A small-molecule ligand and the protein it binds are described below.
Small molecule (SMILES): CCC(=O)N(c1ccccc1)C1(C(=O)OC)CCN(CCc2ccccc2)CC1

Sequence of chain 1.B:
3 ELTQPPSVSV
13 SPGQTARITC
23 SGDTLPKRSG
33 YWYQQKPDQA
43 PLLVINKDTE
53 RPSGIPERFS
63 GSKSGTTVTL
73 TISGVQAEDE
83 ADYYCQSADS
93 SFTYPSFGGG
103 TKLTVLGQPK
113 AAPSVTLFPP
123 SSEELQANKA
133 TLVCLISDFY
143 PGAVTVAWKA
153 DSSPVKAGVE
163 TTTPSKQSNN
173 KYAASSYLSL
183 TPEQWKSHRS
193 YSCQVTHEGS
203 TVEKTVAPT

Binding-site contacts:
Ligand atom C20 contacts residue PHE108 of chain 1.D at 4.0 Å (hydrophobic).
Ligand atom C24 contacts residue PHE94 of chain 1.B at 3.2 Å (hydrophobic).
Ligand atom O2 contacts residue PHE94 of chain 1.B at 3.8 Å.
Ligand atom O3 contacts residue VAL101 of chain 1.D at 3.7 Å.
Ligand atom C7 contacts residue ASN59 of chain 1.D at 3.5 Å.
Ligand atom C15 contacts residue GLU51 of chain 1.D at 3.3 Å.
Ligand atom C19 contacts residue GLN88 of chain 1.B at 3.6 Å.
Ligand atom C11 contacts residue THR95 of chain 1.B at 3.8 Å.
Ligand atom O3 contacts residue PHE94 of chain 1.B at 3.7 Å.
Ligand atom C9 contacts residue ASN59 of chain 1.D at 4.0 Å.
Ligand atom C14 contacts residue TRP34 of chain 1.D at 3.5 Å (hydrophobic).
Ligand atom C12 contacts residue PHE94 of chain 1.B at 3.3 Å (hydrophobic).
Ligand atom C22 contacts residue GLU99 of chain 1.D at 3.4 Å.
Ligand atom C20 contacts residue PRO97 of chain 1.B at 3.6 Å (hydrophobic).
Ligand atom C18 contacts residue PRO97 of chain 1.B at 3.8 Å (hydrophobic).
Ligand atom C18 contacts residue PHE94 of chain 1.B at 3.7 Å (hydrophobic).
Ligand atom C22 contacts residue GLU51 of chain 1.D at 3.7 Å.
Ligand atom C19 contacts residue PRO97 of chain 1.B at 3.6 Å (hydrophobic).
Ligand atom C16 contacts residue THR95 of chain 1.B at 3.8 Å.
Ligand atom C12 contacts residue THR95 of chain 1.B at 3.4 Å.
Ligand atom C11 contacts residue PHE94 of chain 1.B at 3.4 Å (hydrophobic).
Ligand atom C8 contacts residue THR58 of chain 1.D at 3.7 Å.
Ligand atom C21 contacts residue GLU99 of chain 1.D at 3.6 Å.
Ligand atom C21 contacts residue PRO97 of chain 1.B at 3.9 Å (hydrophobic).
Ligand atom C16 contacts residue GLU51 of chain 1.D at 3.5 Å.
Ligand atom C21 contacts residue PHE108 of chain 1.D at 3.7 Å (hydrophobic).
Ligand atom C20 contacts residue GLY106 of chain 1.D at 3.4 Å.
Ligand atom N2 contacts residue GLU51 of chain 1.D at 2.6 Å (salt-bridge).
Ligand atom C20 contacts residue GLN88 of chain 1.B at 3.6 Å.
Ligand atom C12 contacts residue GLU51 of chain 1.D at 3.4 Å.
Ligand atom C24 contacts residue GLY102 of chain 1.D at 3.8 Å.
Ligand atom C20 contacts residue TYR107 of chain 1.D at 3.7 Å (hydrophobic).
Ligand atom C17 contacts residue PRO97 of chain 1.B at 3.8 Å (hydrophobic).
Ligand atom C16 contacts residue PRO97 of chain 1.B at 4.0 Å (hydrophobic).
Ligand atom C11 contacts residue GLU51 of chain 1.D at 3.9 Å.
Ligand atom C8 contacts residue ASN59 of chain 1.D at 3.5 Å.
Ligand atom C14 contacts residue GLU51 of chain 1.D at 3.6 Å.
Ligand atom C19 contacts residue GLY106 of chain 1.D at 3.4 Å.
Ligand atom C13 contacts residue GLU51 of chain 1.D at 3.2 Å.
Ligand atom C19 contacts residue SER89 of chain 1.B at 3.9 Å.

Sequence of chain 1.D:
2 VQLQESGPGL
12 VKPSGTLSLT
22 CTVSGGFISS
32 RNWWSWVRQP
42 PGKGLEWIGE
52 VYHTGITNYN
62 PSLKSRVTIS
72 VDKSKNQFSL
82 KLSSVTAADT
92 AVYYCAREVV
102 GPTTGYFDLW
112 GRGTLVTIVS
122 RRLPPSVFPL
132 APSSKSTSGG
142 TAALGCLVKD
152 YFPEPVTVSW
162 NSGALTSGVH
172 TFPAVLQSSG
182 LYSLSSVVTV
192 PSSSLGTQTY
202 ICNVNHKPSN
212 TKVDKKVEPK